Binding-site contacts:
Ligand atom O5' contacts residue PHE629 of chain 3.G at 4.2 Å.
Ligand atom N1 contacts residue GLY639 of chain 3.G at 2.9 Å (h-bond).
Ligand atom N9 contacts residue PRO419 of chain 3.G at 4.2 Å.
Ligand atom N6 contacts residue GLY637 of chain 3.G at 4.1 Å.
Ligand atom N1 contacts residue PRO631 of chain 3.G at 4.2 Å.
Ligand atom N1 contacts residue ILE622 of chain 3.G at 4.4 Å.
Ligand atom C6 contacts residue SER632 of chain 3.G at 4.3 Å.
Ligand atom O2P contacts residue HIS628 of chain 3.G at 4.3 Å.
Ligand atom N6 contacts residue PHE638 of chain 3.G at 3.8 Å.
Ligand atom C4 contacts residue PRO631 of chain 3.G at 4.4 Å (hydrophobic).
Ligand atom C6 contacts residue VAL418 of chain 3.G at 3.8 Å (hydrophobic).
Ligand atom O5' contacts residue PRO631 of chain 3.G at 4.1 Å.
Ligand atom C2 contacts residue GLY639 of chain 3.G at 3.7 Å.
Ligand atom C6 contacts residue PRO419 of chain 3.G at 4.4 Å (hydrophobic).
Ligand atom N3 contacts residue PRO419 of chain 3.G at 4.3 Å.
Ligand atom N7 contacts residue PRO419 of chain 3.G at 4.4 Å.
Ligand atom C5 contacts residue PRO631 of chain 3.G at 4.4 Å (hydrophobic).
Ligand atom N7 contacts residue SER632 of chain 3.G at 3.8 Å.
Ligand atom O2P contacts residue PRO631 of chain 3.G at 3.8 Å.
Ligand atom C5 contacts residue PRO419 of chain 3.G at 4.2 Å (hydrophobic).
Ligand atom N6 contacts residue VAL418 of chain 3.G at 3.6 Å.
Ligand atom C2' contacts residue PRO419 of chain 3.G at 4.0 Å (hydrophobic).
Ligand atom C5 contacts residue SER632 of chain 3.G at 4.3 Å.
Ligand atom O4' contacts residue HIS630 of chain 3.G at 4.4 Å.
Ligand atom O2P contacts residue PHE629 of chain 3.G at 4.0 Å.
Ligand atom O4' contacts residue PRO631 of chain 3.G at 3.8 Å.
Ligand atom C8 contacts residue PRO419 of chain 3.G at 4.3 Å (hydrophobic).
Ligand atom C4 contacts residue PRO419 of chain 3.G at 4.2 Å (hydrophobic).
Ligand atom C6 contacts residue PRO631 of chain 3.G at 4.0 Å (hydrophobic).
Ligand atom N1 contacts residue VAL418 of chain 3.G at 3.8 Å.
Ligand atom N9 contacts residue HIS630 of chain 3.G at 4.2 Å.
Ligand atom N6 contacts residue PRO633 of chain 3.G at 4.2 Å.
Ligand atom C6 contacts residue GLY639 of chain 3.G at 3.7 Å.
Ligand atom C2 contacts residue PRO419 of chain 3.G at 4.4 Å (hydrophobic).
Ligand atom N7 contacts residue HIS630 of chain 3.G at 4.1 Å.
Ligand atom N6 contacts residue SER632 of chain 3.G at 3.9 Å.
Ligand atom N6 contacts residue PRO631 of chain 3.G at 3.9 Å.
Ligand atom N6 contacts residue GLY639 of chain 3.G at 2.8 Å (h-bond).
Ligand atom C1' contacts residue HIS630 of chain 3.G at 4.0 Å.
Ligand atom C8 contacts residue HIS630 of chain 3.G at 3.4 Å.

A small-molecule ligand and the protein it binds are described below.
Small molecule (SMILES): Nc1ncnc2c1ncn2[C@H]1C[C@H](O)[C@@H](COP(=O)(O)O)O1

Sequence of chain 3.G:
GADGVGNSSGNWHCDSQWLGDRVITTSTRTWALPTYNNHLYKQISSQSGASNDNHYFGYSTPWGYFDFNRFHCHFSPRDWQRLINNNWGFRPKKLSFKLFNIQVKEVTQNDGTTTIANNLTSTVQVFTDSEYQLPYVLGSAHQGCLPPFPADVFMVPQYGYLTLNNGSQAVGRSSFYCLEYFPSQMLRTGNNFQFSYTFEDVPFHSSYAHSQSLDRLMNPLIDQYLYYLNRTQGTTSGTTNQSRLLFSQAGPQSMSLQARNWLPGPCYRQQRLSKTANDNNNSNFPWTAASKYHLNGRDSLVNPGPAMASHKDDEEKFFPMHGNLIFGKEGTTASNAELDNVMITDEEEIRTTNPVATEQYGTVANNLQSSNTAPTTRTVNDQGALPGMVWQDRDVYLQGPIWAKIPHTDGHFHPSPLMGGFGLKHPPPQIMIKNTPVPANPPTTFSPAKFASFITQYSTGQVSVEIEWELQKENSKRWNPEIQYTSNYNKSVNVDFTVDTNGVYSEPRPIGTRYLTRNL